Sequence of chain 1.A:
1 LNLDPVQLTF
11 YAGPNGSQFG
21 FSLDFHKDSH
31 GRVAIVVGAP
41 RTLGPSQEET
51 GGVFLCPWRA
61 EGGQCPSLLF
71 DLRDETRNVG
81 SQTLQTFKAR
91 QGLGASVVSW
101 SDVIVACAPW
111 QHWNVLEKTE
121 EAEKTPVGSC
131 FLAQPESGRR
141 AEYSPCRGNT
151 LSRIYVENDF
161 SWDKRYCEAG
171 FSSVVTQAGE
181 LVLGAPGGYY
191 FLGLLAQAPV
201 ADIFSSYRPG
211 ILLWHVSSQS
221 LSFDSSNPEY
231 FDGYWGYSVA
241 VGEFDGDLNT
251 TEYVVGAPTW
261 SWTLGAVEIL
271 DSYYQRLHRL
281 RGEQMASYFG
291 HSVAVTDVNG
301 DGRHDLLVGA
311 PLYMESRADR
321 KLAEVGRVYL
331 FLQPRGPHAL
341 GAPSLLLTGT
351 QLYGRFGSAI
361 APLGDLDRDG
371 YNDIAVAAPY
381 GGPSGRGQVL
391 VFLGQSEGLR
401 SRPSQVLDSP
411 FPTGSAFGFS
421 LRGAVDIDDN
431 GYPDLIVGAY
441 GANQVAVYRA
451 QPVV

Binding-site contacts:
Ligand atom C11 contacts residue SER225 of chain 1.A at 4.3 Å.
Ligand atom C2 contacts residue TYR190 of chain 1.A at 3.7 Å (hydrophobic).
Ligand atom N4 contacts residue SER225 of chain 1.A at 3.1 Å (h-bond).
Ligand atom O1 contacts residue TYR190 of chain 1.A at 3.9 Å.
Ligand atom C8 contacts residue ASP159 of chain 1.A at 4.2 Å.
Ligand atom S1 contacts residue PHE160 of chain 1.A at 3.3 Å.
Ligand atom C9 contacts residue TYR189 of chain 1.A at 4.3 Å (hydrophobic).
Ligand atom C9 contacts residue TYR190 of chain 1.A at 4.4 Å (hydrophobic).
Ligand atom C1 contacts residue TYR190 of chain 1.A at 3.6 Å (hydrophobic).
Ligand atom C10 contacts residue SER225 of chain 1.A at 3.4 Å.
Ligand atom N4 contacts residue ASP224 of chain 1.A at 2.8 Å (salt-bridge).
Ligand atom C7 contacts residue TYR190 of chain 1.A at 3.7 Å (hydrophobic).
Ligand atom C8 contacts residue PHE160 of chain 1.A at 3.7 Å (hydrophobic).
Ligand atom C9 contacts residue ASP224 of chain 1.A at 3.5 Å.
Ligand atom C10 contacts residue ASP224 of chain 1.A at 3.2 Å.
Ligand atom C10 contacts residue LEU192 of chain 1.A at 3.1 Å (hydrophobic).
Ligand atom C3 contacts residue TYR190 of chain 1.A at 3.7 Å (hydrophobic).
Ligand atom C9 contacts residue PHE160 of chain 1.A at 3.2 Å (hydrophobic).
Ligand atom O1 contacts residue ALA218 of chain 1.B at 4.0 Å.
Ligand atom N3 contacts residue PHE160 of chain 1.A at 4.0 Å.
Ligand atom N3 contacts residue TYR190 of chain 1.A at 3.7 Å.
Ligand atom C11 contacts residue PHE231 of chain 1.A at 3.6 Å (hydrophobic).
Ligand atom N1 contacts residue ARG216 of chain 1.B at 4.4 Å.
Ligand atom N5 contacts residue TYR190 of chain 1.A at 3.9 Å.
Ligand atom N2 contacts residue TYR190 of chain 1.A at 3.4 Å.
Ligand atom C10 contacts residue PHE231 of chain 1.A at 3.9 Å (hydrophobic).
Ligand atom C11 contacts residue TYR189 of chain 1.A at 4.2 Å (hydrophobic).
Ligand atom C8 contacts residue TYR190 of chain 1.A at 4.2 Å (hydrophobic).
Ligand atom C4 contacts residue TYR190 of chain 1.A at 3.7 Å (hydrophobic).
Ligand atom N1 contacts residue TYR190 of chain 1.A at 3.4 Å.
Ligand atom C11 contacts residue LEU192 of chain 1.A at 3.4 Å (hydrophobic).
Ligand atom C7 contacts residue PHE160 of chain 1.A at 3.7 Å (hydrophobic).
Ligand atom S1 contacts residue TYR190 of chain 1.A at 3.9 Å.
Ligand atom N4 contacts residue TYR189 of chain 1.A at 4.4 Å.
Ligand atom C11 contacts residue TYR190 of chain 1.A at 4.4 Å (hydrophobic).
Ligand atom C10 contacts residue TYR189 of chain 1.A at 3.5 Å (hydrophobic).
Ligand atom C5 contacts residue TYR190 of chain 1.A at 3.5 Å (hydrophobic).
Ligand atom C6 contacts residue TYR190 of chain 1.A at 3.7 Å (hydrophobic).
Ligand atom C2 contacts residue PHE160 of chain 1.A at 4.4 Å (hydrophobic).
Ligand atom C9 contacts residue SER161 of chain 1.A at 4.4 Å.

The protein below binds the small molecule below.
Small molecule (SMILES): CCc1nn2c(=O)cc(N3CCNCC3)nc2s1

Sequence of chain 1.B:
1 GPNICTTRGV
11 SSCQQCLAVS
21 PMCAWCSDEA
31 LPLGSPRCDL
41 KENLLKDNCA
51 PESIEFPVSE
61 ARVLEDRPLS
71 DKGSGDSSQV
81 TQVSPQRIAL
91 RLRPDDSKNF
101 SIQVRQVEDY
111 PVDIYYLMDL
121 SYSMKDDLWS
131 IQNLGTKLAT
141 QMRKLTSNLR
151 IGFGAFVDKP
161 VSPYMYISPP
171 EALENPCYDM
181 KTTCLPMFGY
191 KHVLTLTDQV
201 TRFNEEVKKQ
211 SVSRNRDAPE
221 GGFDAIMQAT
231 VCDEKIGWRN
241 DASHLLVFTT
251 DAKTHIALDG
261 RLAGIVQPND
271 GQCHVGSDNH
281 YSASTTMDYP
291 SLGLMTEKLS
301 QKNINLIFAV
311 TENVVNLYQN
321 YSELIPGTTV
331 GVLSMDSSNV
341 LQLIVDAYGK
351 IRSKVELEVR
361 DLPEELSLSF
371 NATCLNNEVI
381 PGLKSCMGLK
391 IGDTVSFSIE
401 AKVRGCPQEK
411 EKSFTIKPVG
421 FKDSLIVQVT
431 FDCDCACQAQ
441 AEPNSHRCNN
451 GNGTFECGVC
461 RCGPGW